The small molecule below binds the protein below.
Small molecule (SMILES): CC(=O)N[C@@H]1[C@@H](O)[C@H](O)[C@@H](CO)O[C@H]1O

Sequence of chain 1.B:
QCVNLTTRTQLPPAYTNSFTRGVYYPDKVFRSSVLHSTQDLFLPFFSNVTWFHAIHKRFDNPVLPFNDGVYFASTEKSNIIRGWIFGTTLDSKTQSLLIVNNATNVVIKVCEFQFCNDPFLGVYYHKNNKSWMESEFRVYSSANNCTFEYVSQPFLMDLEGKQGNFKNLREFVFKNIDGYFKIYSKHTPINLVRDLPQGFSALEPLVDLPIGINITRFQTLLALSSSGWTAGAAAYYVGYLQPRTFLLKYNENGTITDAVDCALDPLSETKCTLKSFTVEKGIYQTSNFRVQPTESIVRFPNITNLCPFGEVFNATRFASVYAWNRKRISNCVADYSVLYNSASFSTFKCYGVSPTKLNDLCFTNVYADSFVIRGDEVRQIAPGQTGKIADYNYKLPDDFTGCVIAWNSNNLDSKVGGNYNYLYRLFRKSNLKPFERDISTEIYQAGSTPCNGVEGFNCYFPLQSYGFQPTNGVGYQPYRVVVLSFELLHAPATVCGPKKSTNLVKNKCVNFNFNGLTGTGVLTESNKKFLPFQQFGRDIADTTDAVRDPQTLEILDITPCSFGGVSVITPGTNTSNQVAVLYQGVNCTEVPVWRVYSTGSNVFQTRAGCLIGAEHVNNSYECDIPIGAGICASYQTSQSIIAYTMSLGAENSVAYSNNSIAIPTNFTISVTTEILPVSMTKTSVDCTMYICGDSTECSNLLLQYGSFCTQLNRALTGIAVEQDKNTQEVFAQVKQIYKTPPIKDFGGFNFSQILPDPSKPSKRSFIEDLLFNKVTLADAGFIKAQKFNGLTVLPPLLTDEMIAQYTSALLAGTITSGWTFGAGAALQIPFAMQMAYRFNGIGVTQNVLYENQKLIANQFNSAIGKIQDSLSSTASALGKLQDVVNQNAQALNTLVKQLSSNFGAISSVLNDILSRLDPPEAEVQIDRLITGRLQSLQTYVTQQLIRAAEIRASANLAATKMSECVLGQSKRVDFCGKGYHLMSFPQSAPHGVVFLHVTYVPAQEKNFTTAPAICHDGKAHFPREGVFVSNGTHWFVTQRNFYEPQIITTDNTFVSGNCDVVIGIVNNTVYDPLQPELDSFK

Sequence of chain 1.C:
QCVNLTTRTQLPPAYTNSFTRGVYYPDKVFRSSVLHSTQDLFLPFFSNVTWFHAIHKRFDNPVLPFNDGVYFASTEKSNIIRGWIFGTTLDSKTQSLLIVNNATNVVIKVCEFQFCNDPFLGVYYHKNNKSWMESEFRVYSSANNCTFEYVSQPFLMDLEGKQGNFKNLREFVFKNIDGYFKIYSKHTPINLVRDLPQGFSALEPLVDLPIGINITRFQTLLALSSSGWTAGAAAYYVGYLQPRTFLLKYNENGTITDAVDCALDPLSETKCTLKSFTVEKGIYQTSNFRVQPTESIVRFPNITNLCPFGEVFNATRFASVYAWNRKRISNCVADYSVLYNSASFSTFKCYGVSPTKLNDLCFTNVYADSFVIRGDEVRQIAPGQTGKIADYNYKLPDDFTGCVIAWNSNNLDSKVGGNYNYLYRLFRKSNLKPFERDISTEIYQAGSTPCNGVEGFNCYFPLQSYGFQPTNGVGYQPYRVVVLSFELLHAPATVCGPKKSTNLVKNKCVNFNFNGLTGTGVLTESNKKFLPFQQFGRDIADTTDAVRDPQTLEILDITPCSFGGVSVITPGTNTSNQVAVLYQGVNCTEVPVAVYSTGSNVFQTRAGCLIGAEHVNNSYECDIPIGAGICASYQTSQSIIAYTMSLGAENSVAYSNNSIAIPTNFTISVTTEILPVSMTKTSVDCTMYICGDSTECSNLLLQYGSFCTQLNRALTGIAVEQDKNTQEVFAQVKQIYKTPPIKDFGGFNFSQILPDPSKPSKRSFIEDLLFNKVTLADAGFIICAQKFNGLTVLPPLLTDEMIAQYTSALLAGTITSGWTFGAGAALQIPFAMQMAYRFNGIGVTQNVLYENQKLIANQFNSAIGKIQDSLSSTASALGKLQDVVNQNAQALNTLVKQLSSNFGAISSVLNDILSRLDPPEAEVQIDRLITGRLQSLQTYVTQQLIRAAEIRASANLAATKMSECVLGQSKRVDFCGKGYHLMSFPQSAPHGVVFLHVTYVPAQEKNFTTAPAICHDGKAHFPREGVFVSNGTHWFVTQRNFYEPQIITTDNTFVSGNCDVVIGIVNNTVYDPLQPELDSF

Binding-site contacts:
Ligand atom C2 contacts residue ASN269 of chain 1.C at 2.4 Å.
Ligand atom C4 contacts residue ASN269 of chain 1.C at 4.2 Å.
Ligand atom C8 contacts residue GLU268 of chain 1.C at 3.5 Å.
Ligand atom C6 contacts residue LYS545 of chain 1.B at 4.4 Å.
Ligand atom O6 contacts residue LYS545 of chain 1.B at 3.2 Å (salt-bridge).
Ligand atom C5 contacts residue ASN269 of chain 1.C at 3.7 Å.
Ligand atom C7 contacts residue ASN269 of chain 1.C at 4.1 Å.
Ligand atom O5 contacts residue ASN269 of chain 1.C at 2.4 Å (h-bond).
Ligand atom C3 contacts residue ASN269 of chain 1.C at 3.8 Å.
Ligand atom C1 contacts residue ASN269 of chain 1.C at 1.4 Å.
Ligand atom O6 contacts residue ASN269 of chain 1.C at 4.2 Å.
Ligand atom N2 contacts residue ASN269 of chain 1.C at 2.9 Å (h-bond).